A small-molecule ligand and the protein it binds are described below.
Small molecule (SMILES): [H]/N=C(\NCCC[C@H](N)C(=O)O)N[N+](=O)[O-]

Binding-site contacts:
Ligand atom NH2 contacts residue TRP238 of chain 2.A at 3.2 Å (h-bond).
Ligand atom O3 contacts residue PHE235 of chain 2.A at 3.6 Å.
Ligand atom CD contacts residue ILE218 of chain 2.A at 3.5 Å (hydrophobic).
Ligand atom O3 contacts residue ASN236 of chain 2.A at 3.4 Å.
Ligand atom C contacts residue ARG132 of chain 2.A at 3.8 Å.
Ligand atom CB contacts residue GLN129 of chain 2.A at 3.4 Å.
Ligand atom C contacts residue TYR239 of chain 2.A at 3.4 Å (hydrophobic).
Ligand atom O contacts residue TYR239 of chain 2.A at 3.2 Å.
Ligand atom O contacts residue GLU243 of chain 2.A at 3.6 Å.
Ligand atom CA contacts residue HEM1 of chain 2.B at 3.9 Å.
Ligand atom N1 contacts residue GLY237 of chain 2.A at 3.2 Å (h-bond).
Ligand atom OXT contacts residue ASN248 of chain 2.A at 3.9 Å.
Ligand atom O3 contacts residue GLY237 of chain 2.A at 2.8 Å (h-bond).
Ligand atom CD contacts residue GLU243 of chain 2.A at 3.5 Å.
Ligand atom O2 contacts residue GLY237 of chain 2.A at 2.9 Å (h-bond).
Ligand atom NE contacts residue GLU243 of chain 2.A at 2.8 Å (salt-bridge).
Ligand atom O2 contacts residue HEM1 of chain 2.B at 3.4 Å.
Ligand atom OXT contacts residue ARG132 of chain 2.A at 3.0 Å (salt-bridge).
Ligand atom N1 contacts residue HEM1 of chain 2.B at 3.8 Å.
Ligand atom NH2 contacts residue HEM1 of chain 2.B at 3.5 Å.
Ligand atom O2 contacts residue TRP238 of chain 2.A at 3.3 Å (h-bond).
Ligand atom N contacts residue GLU243 of chain 2.A at 2.7 Å (salt-bridge).
Ligand atom OXT contacts residue TYR213 of chain 2.A at 3.5 Å (h-bond).
Ligand atom O contacts residue ASN248 of chain 2.A at 2.7 Å (h-bond).
Ligand atom OXT contacts residue GLN129 of chain 2.A at 2.9 Å (h-bond).
Ligand atom CA contacts residue GLU243 of chain 2.A at 3.1 Å.
Ligand atom CG contacts residue GLU243 of chain 2.A at 3.1 Å.
Ligand atom C contacts residue GLN129 of chain 2.A at 3.8 Å.
Ligand atom O3 contacts residue HEM1 of chain 2.B at 3.4 Å.
Ligand atom NH2 contacts residue GLU243 of chain 2.A at 3.0 Å (salt-bridge).
Ligand atom C contacts residue ASN248 of chain 2.A at 3.6 Å.
Ligand atom O2 contacts residue PRO216 of chain 2.A at 3.8 Å.
Ligand atom CZ contacts residue HEM1 of chain 2.B at 4.0 Å.
Ligand atom CB contacts residue GLU243 of chain 2.A at 3.7 Å.
Ligand atom N contacts residue HEM1 of chain 2.B at 2.8 Å (h-bond).
Ligand atom NH1 contacts residue HEM1 of chain 2.B at 3.9 Å.
Ligand atom OXT contacts residue TYR239 of chain 2.A at 2.7 Å (h-bond).
Ligand atom CB contacts residue HEM1 of chain 2.B at 3.7 Å.
Ligand atom CD contacts residue HEM1 of chain 2.B at 4.0 Å.
Ligand atom CZ contacts residue GLU243 of chain 2.A at 3.7 Å.

Sequence of chain 2.A:
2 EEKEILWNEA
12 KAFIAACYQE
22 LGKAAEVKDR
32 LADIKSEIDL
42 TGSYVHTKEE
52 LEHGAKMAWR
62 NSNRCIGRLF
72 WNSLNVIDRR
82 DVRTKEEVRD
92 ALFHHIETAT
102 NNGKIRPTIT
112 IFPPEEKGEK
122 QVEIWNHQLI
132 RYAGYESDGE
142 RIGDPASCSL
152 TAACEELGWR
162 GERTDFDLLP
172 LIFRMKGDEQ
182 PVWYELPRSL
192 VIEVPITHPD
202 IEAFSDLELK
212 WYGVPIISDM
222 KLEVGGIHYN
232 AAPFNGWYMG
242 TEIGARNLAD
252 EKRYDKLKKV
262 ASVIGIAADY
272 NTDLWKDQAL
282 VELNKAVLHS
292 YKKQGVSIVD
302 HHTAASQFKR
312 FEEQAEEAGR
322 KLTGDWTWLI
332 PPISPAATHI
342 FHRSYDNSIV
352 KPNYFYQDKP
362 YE